Sequence of chain 1.I:
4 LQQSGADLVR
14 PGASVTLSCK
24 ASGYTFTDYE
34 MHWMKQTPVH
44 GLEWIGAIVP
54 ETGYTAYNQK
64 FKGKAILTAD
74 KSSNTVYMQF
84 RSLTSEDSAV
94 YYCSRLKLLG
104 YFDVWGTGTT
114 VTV

This small molecule binds to this protein.
Small molecule (SMILES): CC(=O)N[C@H]1[C@H](O[C@H]2[C@H](O)[C@@H](NC(C)=O)CO[C@@H]2CO)O[C@H](CO)[C@@H](O)[C@@H]1O

Sequence of chain 1.G:
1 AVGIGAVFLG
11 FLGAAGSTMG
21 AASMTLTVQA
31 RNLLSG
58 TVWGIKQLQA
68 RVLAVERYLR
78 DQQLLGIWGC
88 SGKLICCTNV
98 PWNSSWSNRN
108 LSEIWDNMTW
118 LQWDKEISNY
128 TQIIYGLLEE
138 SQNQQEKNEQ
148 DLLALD

Binding-site contacts:
Ligand atom O6 contacts residue GLN119 of chain 1.G at 4.1 Å.
Ligand atom C4 contacts residue ASN58 of chain 1.H at 4.3 Å.
Ligand atom C1 contacts residue ASN58 of chain 1.H at 1.4 Å.
Ligand atom O7 contacts residue ASN58 of chain 1.H at 3.1 Å (h-bond).
Ligand atom O5 contacts residue ASN58 of chain 1.H at 2.4 Å (h-bond).
Ligand atom C3 contacts residue ASN58 of chain 1.H at 3.9 Å.
Ligand atom C7 contacts residue ASN58 of chain 1.H at 3.3 Å.
Ligand atom C8 contacts residue ASN58 of chain 1.H at 4.4 Å.
Ligand atom C2 contacts residue TYR57 of chain 1.I at 4.2 Å (hydrophobic).
Ligand atom O7 contacts residue TYR57 of chain 1.I at 2.4 Å (h-bond).
Ligand atom N2 contacts residue TYR57 of chain 1.I at 3.6 Å.
Ligand atom C8 contacts residue TYR57 of chain 1.I at 3.1 Å (hydrophobic).
Ligand atom C7 contacts residue TYR57 of chain 1.I at 2.8 Å (hydrophobic).
Ligand atom N2 contacts residue ASN58 of chain 1.H at 3.0 Å (h-bond).
Ligand atom C2 contacts residue ASN58 of chain 1.H at 2.6 Å.
Ligand atom C1 contacts residue TYR57 of chain 1.I at 4.0 Å (hydrophobic).
Ligand atom C5 contacts residue ASN58 of chain 1.H at 3.7 Å.

Sequence of chain 1.H:
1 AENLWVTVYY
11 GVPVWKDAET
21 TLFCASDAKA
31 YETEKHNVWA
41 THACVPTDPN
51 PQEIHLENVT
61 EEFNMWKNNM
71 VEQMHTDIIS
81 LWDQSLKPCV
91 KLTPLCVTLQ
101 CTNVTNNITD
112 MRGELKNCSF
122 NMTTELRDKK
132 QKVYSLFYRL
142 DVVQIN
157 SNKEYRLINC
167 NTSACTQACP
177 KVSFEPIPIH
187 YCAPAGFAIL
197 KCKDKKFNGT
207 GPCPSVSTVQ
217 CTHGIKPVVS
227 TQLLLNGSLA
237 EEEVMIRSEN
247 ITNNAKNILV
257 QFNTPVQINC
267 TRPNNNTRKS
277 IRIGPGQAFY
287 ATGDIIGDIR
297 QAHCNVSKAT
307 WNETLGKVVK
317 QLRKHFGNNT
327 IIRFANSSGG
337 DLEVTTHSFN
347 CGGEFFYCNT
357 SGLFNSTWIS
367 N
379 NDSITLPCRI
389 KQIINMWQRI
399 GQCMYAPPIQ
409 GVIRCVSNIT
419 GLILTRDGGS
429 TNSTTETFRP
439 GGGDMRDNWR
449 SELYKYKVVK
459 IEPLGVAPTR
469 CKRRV